Binding-site contacts:
Ligand atom C3 contacts residue ASN253 of chain 1.A at 3.9 Å.
Ligand atom C2 contacts residue ASN253 of chain 1.A at 2.7 Å.
Ligand atom C8 contacts residue SER255 of chain 1.A at 3.3 Å.
Ligand atom O5 contacts residue ASN253 of chain 1.A at 2.3 Å (h-bond).
Ligand atom C7 contacts residue SER255 of chain 1.A at 3.7 Å.
Ligand atom C2 contacts residue SER255 of chain 1.A at 4.3 Å.
Ligand atom N2 contacts residue ASN253 of chain 1.A at 3.1 Å (h-bond).
Ligand atom C5 contacts residue SER256 of chain 1.A at 4.2 Å.
Ligand atom O7 contacts residue ASN253 of chain 1.A at 4.1 Å.
Ligand atom N2 contacts residue SER255 of chain 1.A at 3.2 Å (h-bond).
Ligand atom C7 contacts residue ASN253 of chain 1.A at 3.8 Å.
Ligand atom C1 contacts residue ASN253 of chain 1.A at 1.4 Å.
Ligand atom C4 contacts residue SER256 of chain 1.A at 3.9 Å.
Ligand atom C4 contacts residue ASN253 of chain 1.A at 4.2 Å.
Ligand atom C1 contacts residue SER256 of chain 1.A at 4.1 Å.
Ligand atom C5 contacts residue ASN253 of chain 1.A at 3.5 Å.
Ligand atom C3 contacts residue SER256 of chain 1.A at 3.9 Å.
Ligand atom O4 contacts residue SER256 of chain 1.A at 3.2 Å (h-bond).
Ligand atom C2 contacts residue SER256 of chain 1.A at 4.4 Å.

A protein and the small-molecule ligand that binds it are described below.
Small molecule (SMILES): CC(=O)N[C@@H]1[C@@H](O)[C@H](O)[C@@H](CO)O[C@H]1O

Sequence of chain 1.A:
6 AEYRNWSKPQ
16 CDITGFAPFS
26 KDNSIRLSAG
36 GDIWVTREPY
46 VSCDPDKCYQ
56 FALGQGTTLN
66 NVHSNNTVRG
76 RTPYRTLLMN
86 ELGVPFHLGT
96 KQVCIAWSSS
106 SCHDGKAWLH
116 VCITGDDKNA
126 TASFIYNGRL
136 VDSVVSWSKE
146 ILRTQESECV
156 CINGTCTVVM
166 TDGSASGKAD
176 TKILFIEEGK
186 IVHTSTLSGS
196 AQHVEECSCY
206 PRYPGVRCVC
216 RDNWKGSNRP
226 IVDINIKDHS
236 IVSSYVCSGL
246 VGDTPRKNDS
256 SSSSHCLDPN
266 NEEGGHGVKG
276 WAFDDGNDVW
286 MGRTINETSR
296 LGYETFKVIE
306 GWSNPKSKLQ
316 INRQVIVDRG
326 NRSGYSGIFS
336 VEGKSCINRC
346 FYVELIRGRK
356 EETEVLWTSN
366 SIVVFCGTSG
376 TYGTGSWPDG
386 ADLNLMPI